Sequence of chain 1.C:
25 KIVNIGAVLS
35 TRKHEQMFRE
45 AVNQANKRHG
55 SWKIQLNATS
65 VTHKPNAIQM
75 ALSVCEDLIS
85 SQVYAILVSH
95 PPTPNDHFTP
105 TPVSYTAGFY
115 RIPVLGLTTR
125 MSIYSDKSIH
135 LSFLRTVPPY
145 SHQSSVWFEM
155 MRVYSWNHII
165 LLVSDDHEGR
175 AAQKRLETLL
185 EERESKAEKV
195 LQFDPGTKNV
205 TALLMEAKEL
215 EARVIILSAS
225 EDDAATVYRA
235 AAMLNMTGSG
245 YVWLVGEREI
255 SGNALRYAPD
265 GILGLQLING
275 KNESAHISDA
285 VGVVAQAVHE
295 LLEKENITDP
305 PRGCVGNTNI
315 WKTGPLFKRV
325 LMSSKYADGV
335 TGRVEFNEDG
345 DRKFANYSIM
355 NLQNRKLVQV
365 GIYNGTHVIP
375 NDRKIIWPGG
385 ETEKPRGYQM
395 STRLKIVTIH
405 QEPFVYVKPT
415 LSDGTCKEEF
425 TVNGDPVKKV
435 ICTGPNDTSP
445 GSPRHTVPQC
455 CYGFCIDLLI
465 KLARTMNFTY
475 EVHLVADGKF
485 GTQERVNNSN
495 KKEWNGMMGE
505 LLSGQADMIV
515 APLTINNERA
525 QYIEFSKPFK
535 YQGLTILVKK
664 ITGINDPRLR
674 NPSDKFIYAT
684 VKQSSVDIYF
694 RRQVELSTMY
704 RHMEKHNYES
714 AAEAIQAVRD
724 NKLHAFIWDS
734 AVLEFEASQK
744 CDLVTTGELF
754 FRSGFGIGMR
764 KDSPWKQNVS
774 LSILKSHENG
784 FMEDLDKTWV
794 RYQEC

Binding-site contacts:
Ligand atom C5 contacts residue ASN350 of chain 1.C at 3.1 Å.
Ligand atom C7 contacts residue ARG337 of chain 1.C at 4.5 Å.
Ligand atom O7 contacts residue ASN350 of chain 1.C at 3.9 Å.
Ligand atom O6 contacts residue ASN350 of chain 1.C at 2.6 Å (h-bond).
Ligand atom O7 contacts residue ARG337 of chain 1.C at 3.5 Å (salt-bridge).
Ligand atom C1 contacts residue ASN368 of chain 1.C at 3.1 Å.
Ligand atom C1 contacts residue ASN350 of chain 1.C at 1.4 Å.
Ligand atom C7 contacts residue ASN350 of chain 1.C at 4.4 Å.
Ligand atom C3 contacts residue ASN350 of chain 1.C at 3.5 Å.
Ligand atom C2 contacts residue ASN350 of chain 1.C at 2.5 Å.
Ligand atom O5 contacts residue ASN368 of chain 1.C at 3.5 Å (h-bond).
Ligand atom C7 contacts residue ILE272 of chain 1.C at 4.1 Å (hydrophobic).
Ligand atom C8 contacts residue PHE348 of chain 1.C at 4.5 Å (hydrophobic).
Ligand atom N2 contacts residue ASN350 of chain 1.C at 3.6 Å (h-bond).
Ligand atom C6 contacts residue VAL334 of chain 1.C at 4.5 Å (hydrophobic).
Ligand atom O3 contacts residue ASN350 of chain 1.C at 4.4 Å.
Ligand atom C2 contacts residue ASN368 of chain 1.C at 4.0 Å.
Ligand atom C8 contacts residue ILE272 of chain 1.C at 3.6 Å (hydrophobic).
Ligand atom O5 contacts residue ASN350 of chain 1.C at 2.5 Å (h-bond).
Ligand atom C4 contacts residue ASN350 of chain 1.C at 3.3 Å.
Ligand atom O7 contacts residue PHE348 of chain 1.C at 4.4 Å.
Ligand atom N2 contacts residue ASN368 of chain 1.C at 3.7 Å.
Ligand atom C6 contacts residue ASN350 of chain 1.C at 3.2 Å.
Ligand atom O3 contacts residue GLY336 of chain 1.C at 3.6 Å.
Ligand atom C7 contacts residue PHE348 of chain 1.C at 4.5 Å (hydrophobic).
Ligand atom O7 contacts residue ILE272 of chain 1.C at 3.7 Å.
Ligand atom O7 contacts residue GLY336 of chain 1.C at 3.8 Å.

This small molecule binds to this protein.
Small molecule (SMILES): CC(=O)N[C@H]1[C@H](O[C@H]2[C@H](O)[C@@H](NC(C)=O)CO[C@@H]2CO)O[C@H](CO)[C@@H](O[C@@H]2O[C@H](CO)[C@@H](O)[C@H](O)[C@@H]2O)[C@@H]1O